This protein binds this small molecule.
Small molecule (SMILES): CC(=O)N[C@@H]1[C@@H](O)[C@H](O)[C@@H](CO)O[C@H]1O

Binding-site contacts:
Ligand atom N2 contacts residue ASN616 of chain 1.B at 2.9 Å (h-bond).
Ligand atom C2 contacts residue ASN616 of chain 1.B at 2.4 Å.
Ligand atom C5 contacts residue ASN616 of chain 1.B at 3.6 Å.
Ligand atom C4 contacts residue ASN616 of chain 1.B at 4.2 Å.
Ligand atom C3 contacts residue ASN616 of chain 1.B at 3.8 Å.
Ligand atom O5 contacts residue THR618 of chain 1.B at 4.5 Å.
Ligand atom C1 contacts residue ASN616 of chain 1.B at 1.5 Å.
Ligand atom C7 contacts residue ASN616 of chain 1.B at 4.2 Å.
Ligand atom C8 contacts residue GLN644 of chain 1.B at 4.3 Å.
Ligand atom O5 contacts residue ASN616 of chain 1.B at 2.4 Å (h-bond).

Sequence of chain 1.B:
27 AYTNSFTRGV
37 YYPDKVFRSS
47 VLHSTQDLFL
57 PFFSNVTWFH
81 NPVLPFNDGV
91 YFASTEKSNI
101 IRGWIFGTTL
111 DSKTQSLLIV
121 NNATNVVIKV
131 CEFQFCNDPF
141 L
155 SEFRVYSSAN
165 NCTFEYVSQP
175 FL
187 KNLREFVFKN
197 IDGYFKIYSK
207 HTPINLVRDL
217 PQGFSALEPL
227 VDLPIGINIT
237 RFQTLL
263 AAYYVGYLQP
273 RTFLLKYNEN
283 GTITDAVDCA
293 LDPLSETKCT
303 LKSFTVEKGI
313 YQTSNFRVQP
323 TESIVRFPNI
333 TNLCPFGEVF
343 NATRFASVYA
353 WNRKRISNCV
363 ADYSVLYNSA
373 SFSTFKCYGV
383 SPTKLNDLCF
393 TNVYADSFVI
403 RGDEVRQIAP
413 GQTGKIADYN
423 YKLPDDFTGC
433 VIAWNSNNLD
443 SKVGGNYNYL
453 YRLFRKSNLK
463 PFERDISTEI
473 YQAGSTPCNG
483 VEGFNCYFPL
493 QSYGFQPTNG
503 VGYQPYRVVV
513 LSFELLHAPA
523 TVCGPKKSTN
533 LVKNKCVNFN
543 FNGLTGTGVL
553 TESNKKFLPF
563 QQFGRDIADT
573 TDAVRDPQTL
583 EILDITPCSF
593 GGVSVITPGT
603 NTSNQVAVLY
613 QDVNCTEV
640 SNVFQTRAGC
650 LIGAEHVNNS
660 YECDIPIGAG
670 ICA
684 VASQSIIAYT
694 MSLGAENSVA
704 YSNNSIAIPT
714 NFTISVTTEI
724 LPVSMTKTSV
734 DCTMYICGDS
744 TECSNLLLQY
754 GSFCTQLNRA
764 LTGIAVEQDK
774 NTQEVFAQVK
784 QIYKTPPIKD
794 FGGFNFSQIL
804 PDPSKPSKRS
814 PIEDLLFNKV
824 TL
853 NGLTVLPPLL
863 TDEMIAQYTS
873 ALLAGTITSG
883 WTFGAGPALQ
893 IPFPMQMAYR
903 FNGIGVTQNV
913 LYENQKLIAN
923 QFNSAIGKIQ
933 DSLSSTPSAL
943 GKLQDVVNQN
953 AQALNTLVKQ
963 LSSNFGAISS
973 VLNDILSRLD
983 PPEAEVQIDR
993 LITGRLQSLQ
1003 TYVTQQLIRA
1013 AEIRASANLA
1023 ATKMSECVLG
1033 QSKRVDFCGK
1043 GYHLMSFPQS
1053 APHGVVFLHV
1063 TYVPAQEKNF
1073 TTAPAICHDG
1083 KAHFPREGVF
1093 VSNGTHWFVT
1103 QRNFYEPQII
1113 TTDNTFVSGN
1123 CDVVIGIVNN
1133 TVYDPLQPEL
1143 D